Binding-site contacts:
Ligand atom C5 contacts residue PRO205 of chain 1.G at 3.6 Å (hydrophobic).
Ligand atom C5 contacts residue HIS415 of chain 1.G at 4.4 Å.
Ligand atom P contacts residue DC1 of chain 1.UB at 1.6 Å.
Ligand atom N1 contacts residue PRO416 of chain 1.G at 3.1 Å (h-bond).
Ligand atom C8 contacts residue PRO205 of chain 1.G at 4.3 Å (hydrophobic).
Ligand atom C5 contacts residue PRO416 of chain 1.G at 4.2 Å (hydrophobic).
Ligand atom N9 contacts residue PRO416 of chain 1.G at 4.4 Å.
Ligand atom C2' contacts residue HIS415 of chain 1.G at 4.3 Å.
Ligand atom OP2 contacts residue DC1 of chain 1.UB at 2.5 Å (h-bond).
Ligand atom C2 contacts residue PRO416 of chain 1.G at 3.1 Å (hydrophobic).
Ligand atom C5' contacts residue DC1 of chain 1.UB at 3.1 Å.
Ligand atom N1 contacts residue VAL204 of chain 1.G at 4.4 Å.
Ligand atom N9 contacts residue HIS415 of chain 1.G at 4.3 Å.
Ligand atom N7 contacts residue PRO205 of chain 1.G at 3.7 Å.
Ligand atom N6 contacts residue ASN394 of chain 1.G at 4.0 Å.
Ligand atom OP1 contacts residue DC1 of chain 1.UB at 2.5 Å (h-bond).
Ligand atom C1' contacts residue PRO416 of chain 1.G at 4.3 Å (hydrophobic).
Ligand atom O5' contacts residue DC1 of chain 1.UB at 2.5 Å (h-bond).
Ligand atom C8 contacts residue HIS415 of chain 1.G at 3.6 Å.
Ligand atom OP1 contacts residue LYS426 of chain 1.I at 4.5 Å.
Ligand atom N6 contacts residue PRO416 of chain 1.G at 4.3 Å.
Ligand atom C6 contacts residue PRO416 of chain 1.G at 3.7 Å (hydrophobic).
Ligand atom C4 contacts residue PRO205 of chain 1.G at 4.2 Å (hydrophobic).
Ligand atom C6 contacts residue PRO205 of chain 1.G at 3.7 Å (hydrophobic).
Ligand atom C4' contacts residue DC1 of chain 1.UB at 4.5 Å.
Ligand atom N6 contacts residue PRO205 of chain 1.G at 3.9 Å.
Ligand atom N1 contacts residue GLY424 of chain 1.G at 4.1 Å.
Ligand atom N6 contacts residue SER417 of chain 1.G at 4.3 Å.
Ligand atom C4 contacts residue PRO416 of chain 1.G at 4.1 Å (hydrophobic).
Ligand atom C2 contacts residue GLY424 of chain 1.G at 4.2 Å.
Ligand atom N1 contacts residue PRO205 of chain 1.G at 4.4 Å.
Ligand atom N7 contacts residue HIS415 of chain 1.G at 3.6 Å.
Ligand atom N3 contacts residue PRO416 of chain 1.G at 3.5 Å.

Sequence of chain 1.I:
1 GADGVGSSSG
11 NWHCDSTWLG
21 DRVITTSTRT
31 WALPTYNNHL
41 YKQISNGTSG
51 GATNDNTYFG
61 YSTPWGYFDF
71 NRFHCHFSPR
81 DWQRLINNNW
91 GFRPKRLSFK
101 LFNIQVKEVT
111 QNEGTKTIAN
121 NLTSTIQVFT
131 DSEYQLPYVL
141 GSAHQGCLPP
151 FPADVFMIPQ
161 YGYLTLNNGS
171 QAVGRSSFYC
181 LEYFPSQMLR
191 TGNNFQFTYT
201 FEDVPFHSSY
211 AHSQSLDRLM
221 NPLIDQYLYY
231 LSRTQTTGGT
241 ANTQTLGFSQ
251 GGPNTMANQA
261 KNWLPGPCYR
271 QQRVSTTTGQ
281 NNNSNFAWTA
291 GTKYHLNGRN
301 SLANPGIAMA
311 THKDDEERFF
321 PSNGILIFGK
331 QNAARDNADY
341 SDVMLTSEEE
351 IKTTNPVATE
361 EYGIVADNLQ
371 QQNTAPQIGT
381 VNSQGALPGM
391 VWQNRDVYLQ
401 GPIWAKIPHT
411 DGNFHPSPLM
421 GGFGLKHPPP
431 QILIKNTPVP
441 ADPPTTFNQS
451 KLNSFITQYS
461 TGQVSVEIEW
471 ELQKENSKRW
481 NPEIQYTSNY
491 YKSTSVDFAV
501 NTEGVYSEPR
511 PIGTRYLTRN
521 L

Sequence of chain 1.G:
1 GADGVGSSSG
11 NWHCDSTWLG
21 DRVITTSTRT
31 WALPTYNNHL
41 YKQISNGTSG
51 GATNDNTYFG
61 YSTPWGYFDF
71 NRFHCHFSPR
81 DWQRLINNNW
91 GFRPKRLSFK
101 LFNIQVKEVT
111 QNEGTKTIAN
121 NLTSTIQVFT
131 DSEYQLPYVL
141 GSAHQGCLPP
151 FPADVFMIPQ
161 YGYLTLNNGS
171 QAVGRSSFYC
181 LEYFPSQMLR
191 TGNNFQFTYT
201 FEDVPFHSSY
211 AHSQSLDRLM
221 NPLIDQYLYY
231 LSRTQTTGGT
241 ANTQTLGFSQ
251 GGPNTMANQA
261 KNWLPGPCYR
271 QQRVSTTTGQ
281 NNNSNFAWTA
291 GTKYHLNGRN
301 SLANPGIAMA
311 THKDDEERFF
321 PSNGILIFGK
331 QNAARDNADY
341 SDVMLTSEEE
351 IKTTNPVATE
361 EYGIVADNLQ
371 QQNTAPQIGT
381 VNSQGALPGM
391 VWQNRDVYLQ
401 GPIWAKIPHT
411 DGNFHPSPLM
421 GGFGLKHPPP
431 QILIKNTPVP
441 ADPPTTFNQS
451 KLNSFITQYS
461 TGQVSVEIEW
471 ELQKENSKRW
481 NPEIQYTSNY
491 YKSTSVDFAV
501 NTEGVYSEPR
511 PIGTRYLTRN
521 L

This small molecule binds to this protein.
Small molecule (SMILES): Nc1ncnc2c1ncn2[C@H]1C[C@H](O)[C@@H](COP(=O)(O)O)O1